Binding-site contacts:
Ligand atom F35 contacts residue MET99 of chain 1.A at 3.2 Å.
Ligand atom C23 contacts residue GLU67 of chain 1.A at 3.7 Å.
Ligand atom C09 contacts residue ASP164 of chain 1.A at 3.5 Å.
Ligand atom C24 contacts residue LYS169 of chain 1.A at 3.5 Å.
Ligand atom C07 contacts residue MET99 of chain 1.A at 3.6 Å (hydrophobic).
Ligand atom N05 contacts residue MET99 of chain 1.A at 3.5 Å (h-bond).
Ligand atom N03 contacts residue ASP164 of chain 1.A at 3.2 Å (salt-bridge).
Ligand atom S08 contacts residue MET99 of chain 1.A at 3.7 Å.
Ligand atom C21 contacts residue ALA64 of chain 1.A at 3.8 Å (hydrophobic).
Ligand atom C26 contacts residue GLU71 of chain 1.A at 3.5 Å.
Ligand atom O31 contacts residue LEU167 of chain 1.A at 3.3 Å.
Ligand atom C30 contacts residue MET75 of chain 1.A at 3.5 Å (hydrophobic).
Ligand atom C29 contacts residue MET75 of chain 1.A at 3.5 Å (hydrophobic).
Ligand atom C06 contacts residue ANP1 of chain 1.G at 3.6 Å.
Ligand atom O39 contacts residue LEU167 of chain 1.A at 3.5 Å.
Ligand atom F35 contacts residue ARG85 of chain 1.A at 3.5 Å.
Ligand atom C07 contacts residue LYS54 of chain 1.A at 3.2 Å.
Ligand atom O01 contacts residue LEU97 of chain 1.A at 3.4 Å.
Ligand atom C37 contacts residue PHE165 of chain 1.A at 3.5 Å (hydrophobic).
Ligand atom C12 contacts residue LEU167 of chain 1.A at 3.5 Å (hydrophobic).
Ligand atom C24 contacts residue GLU67 of chain 1.A at 3.4 Å.
Ligand atom C07 contacts residue ALA52 of chain 1.A at 3.2 Å (hydrophobic).
Ligand atom C11 contacts residue LEU167 of chain 1.A at 3.4 Å (hydrophobic).
Ligand atom S08 contacts residue LYS54 of chain 1.A at 3.5 Å.
Ligand atom O39 contacts residue PHE165 of chain 1.A at 2.8 Å (h-bond).
Ligand atom C21 contacts residue GLU67 of chain 1.A at 3.7 Å.
Ligand atom C07 contacts residue ILE53 of chain 1.A at 3.5 Å (hydrophobic).
Ligand atom C02 contacts residue ASP164 of chain 1.A at 3.6 Å.
Ligand atom F35 contacts residue LEU86 of chain 1.A at 3.5 Å.
Ligand atom C04 contacts residue LYS54 of chain 1.A at 3.6 Å.
Ligand atom C04 contacts residue MET99 of chain 1.A at 3.4 Å (hydrophobic).
Ligand atom C28 contacts residue MET75 of chain 1.A at 3.5 Å (hydrophobic).
Ligand atom O39 contacts residue MET75 of chain 1.A at 3.5 Å (h-bond).
Ligand atom C26 contacts residue ILE68 of chain 1.A at 3.7 Å (hydrophobic).
Ligand atom S08 contacts residue LEU97 of chain 1.A at 3.6 Å.
Ligand atom C36 contacts residue CYS84 of chain 1.A at 3.4 Å (hydrophobic).
Ligand atom N05 contacts residue ANP1 of chain 1.G at 3.5 Å (h-bond).
Ligand atom O01 contacts residue LEU86 of chain 1.A at 3.7 Å.
Ligand atom C36 contacts residue PHE165 of chain 1.A at 3.5 Å (hydrophobic).
Ligand atom C27 contacts residue ILE68 of chain 1.A at 3.7 Å (hydrophobic).

Sequence of chain 1.A:
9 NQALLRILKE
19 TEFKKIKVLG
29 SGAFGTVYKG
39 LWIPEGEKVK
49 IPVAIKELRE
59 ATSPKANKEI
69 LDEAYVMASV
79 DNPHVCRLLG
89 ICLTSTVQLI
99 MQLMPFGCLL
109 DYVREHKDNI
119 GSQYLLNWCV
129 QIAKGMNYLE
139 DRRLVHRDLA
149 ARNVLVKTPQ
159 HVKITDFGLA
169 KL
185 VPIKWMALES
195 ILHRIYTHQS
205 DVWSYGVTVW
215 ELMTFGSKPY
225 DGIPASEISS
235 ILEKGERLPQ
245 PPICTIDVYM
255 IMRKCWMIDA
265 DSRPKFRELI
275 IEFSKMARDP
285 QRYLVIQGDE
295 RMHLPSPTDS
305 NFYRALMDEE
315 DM

The protein below binds the small molecule below.
Small molecule (SMILES): O=C(Nc1nccs1)[C@@H](c1cc(F)ccc1O)N1Cc2ccc(-c3ccc(N4CCNCC4)cc3)cc2C1=O